This protein binds this small molecule.
Small molecule (SMILES): CC(=O)N[C@@H]1[C@@H](O)[C@H](O)[C@@H](CO)O[C@H]1O

Binding-site contacts:
Ligand atom C8 contacts residue ASN603 of chain 1.B at 4.5 Å.
Ligand atom C2 contacts residue ASN603 of chain 1.B at 2.6 Å.
Ligand atom N2 contacts residue ASN603 of chain 1.B at 2.9 Å (h-bond).
Ligand atom C5 contacts residue ASN603 of chain 1.B at 3.6 Å.
Ligand atom O4 contacts residue PRO942 of chain 1.B at 4.4 Å.
Ligand atom O7 contacts residue ASN603 of chain 1.B at 3.5 Å (h-bond).
Ligand atom C7 contacts residue ASN603 of chain 1.B at 3.4 Å.
Ligand atom C3 contacts residue ASN603 of chain 1.B at 3.8 Å.
Ligand atom C1 contacts residue ASN603 of chain 1.B at 1.4 Å.
Ligand atom O5 contacts residue ASN603 of chain 1.B at 2.4 Å (h-bond).
Ligand atom C4 contacts residue ASN603 of chain 1.B at 4.3 Å.

Sequence of chain 1.B:
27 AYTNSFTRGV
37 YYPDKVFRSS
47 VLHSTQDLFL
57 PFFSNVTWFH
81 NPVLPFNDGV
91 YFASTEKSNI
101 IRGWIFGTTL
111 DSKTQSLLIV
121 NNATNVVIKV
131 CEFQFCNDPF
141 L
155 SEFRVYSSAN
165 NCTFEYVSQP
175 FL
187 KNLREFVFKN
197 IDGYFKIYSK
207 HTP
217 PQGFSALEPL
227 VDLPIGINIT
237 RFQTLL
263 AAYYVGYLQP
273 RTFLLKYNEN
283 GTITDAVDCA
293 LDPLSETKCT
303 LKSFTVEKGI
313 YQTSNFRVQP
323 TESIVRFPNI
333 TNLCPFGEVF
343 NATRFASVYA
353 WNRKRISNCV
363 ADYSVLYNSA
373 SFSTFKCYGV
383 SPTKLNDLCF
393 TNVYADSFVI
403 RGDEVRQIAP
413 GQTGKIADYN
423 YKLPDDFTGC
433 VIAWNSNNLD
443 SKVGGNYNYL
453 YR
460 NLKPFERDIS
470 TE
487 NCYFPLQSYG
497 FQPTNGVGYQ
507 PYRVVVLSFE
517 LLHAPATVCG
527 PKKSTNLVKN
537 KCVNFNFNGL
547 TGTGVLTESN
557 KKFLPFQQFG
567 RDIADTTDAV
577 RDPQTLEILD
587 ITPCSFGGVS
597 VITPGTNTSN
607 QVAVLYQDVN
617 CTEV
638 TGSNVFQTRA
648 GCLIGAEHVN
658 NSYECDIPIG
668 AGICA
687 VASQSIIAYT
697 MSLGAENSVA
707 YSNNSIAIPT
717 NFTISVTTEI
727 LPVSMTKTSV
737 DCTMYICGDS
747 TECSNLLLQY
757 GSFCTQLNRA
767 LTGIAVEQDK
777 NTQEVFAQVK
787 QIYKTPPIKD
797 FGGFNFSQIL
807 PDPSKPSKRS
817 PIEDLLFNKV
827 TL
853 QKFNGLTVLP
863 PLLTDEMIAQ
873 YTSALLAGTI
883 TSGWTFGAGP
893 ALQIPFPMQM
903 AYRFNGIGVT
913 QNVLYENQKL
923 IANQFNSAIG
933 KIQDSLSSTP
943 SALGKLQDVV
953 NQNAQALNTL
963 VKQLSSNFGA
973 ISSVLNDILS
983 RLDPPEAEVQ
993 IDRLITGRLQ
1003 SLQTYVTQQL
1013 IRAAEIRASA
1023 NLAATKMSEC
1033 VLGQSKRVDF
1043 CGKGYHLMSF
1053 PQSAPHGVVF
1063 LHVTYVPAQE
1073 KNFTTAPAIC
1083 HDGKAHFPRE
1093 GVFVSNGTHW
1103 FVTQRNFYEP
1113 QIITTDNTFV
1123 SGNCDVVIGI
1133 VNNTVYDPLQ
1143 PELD